Sequence of chain 1.F:
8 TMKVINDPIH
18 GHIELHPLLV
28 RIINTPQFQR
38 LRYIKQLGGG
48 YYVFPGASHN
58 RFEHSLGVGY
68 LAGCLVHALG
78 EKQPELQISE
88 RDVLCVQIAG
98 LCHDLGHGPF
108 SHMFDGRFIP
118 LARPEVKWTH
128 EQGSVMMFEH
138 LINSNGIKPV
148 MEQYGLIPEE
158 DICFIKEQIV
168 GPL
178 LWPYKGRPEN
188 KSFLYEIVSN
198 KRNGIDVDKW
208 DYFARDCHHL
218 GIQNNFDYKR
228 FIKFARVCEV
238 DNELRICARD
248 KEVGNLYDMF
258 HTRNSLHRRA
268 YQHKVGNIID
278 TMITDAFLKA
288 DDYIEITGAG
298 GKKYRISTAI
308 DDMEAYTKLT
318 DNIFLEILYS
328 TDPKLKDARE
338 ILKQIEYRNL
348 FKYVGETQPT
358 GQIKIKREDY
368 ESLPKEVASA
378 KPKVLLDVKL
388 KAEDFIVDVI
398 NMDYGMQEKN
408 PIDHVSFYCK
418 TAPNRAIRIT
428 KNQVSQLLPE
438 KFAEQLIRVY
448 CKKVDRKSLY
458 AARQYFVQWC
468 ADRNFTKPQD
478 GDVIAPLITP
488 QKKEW

Sequence of chain 1.E:
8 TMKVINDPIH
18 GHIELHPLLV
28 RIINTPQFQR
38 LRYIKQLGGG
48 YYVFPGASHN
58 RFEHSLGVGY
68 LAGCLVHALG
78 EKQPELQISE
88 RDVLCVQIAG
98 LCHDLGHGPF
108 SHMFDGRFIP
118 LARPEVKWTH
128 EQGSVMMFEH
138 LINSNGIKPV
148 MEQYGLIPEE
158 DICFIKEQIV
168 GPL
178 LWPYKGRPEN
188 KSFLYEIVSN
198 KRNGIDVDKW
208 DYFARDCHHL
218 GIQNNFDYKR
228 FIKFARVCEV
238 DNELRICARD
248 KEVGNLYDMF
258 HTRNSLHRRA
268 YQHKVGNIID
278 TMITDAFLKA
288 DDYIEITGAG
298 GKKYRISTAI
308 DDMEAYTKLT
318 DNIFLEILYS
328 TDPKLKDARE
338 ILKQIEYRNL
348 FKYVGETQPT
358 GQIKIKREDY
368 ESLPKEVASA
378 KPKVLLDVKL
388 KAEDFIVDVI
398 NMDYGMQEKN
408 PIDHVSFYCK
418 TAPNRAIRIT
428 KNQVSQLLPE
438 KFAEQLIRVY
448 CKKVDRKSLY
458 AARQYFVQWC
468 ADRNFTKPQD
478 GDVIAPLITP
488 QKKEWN

Sequence of chain 1.H:
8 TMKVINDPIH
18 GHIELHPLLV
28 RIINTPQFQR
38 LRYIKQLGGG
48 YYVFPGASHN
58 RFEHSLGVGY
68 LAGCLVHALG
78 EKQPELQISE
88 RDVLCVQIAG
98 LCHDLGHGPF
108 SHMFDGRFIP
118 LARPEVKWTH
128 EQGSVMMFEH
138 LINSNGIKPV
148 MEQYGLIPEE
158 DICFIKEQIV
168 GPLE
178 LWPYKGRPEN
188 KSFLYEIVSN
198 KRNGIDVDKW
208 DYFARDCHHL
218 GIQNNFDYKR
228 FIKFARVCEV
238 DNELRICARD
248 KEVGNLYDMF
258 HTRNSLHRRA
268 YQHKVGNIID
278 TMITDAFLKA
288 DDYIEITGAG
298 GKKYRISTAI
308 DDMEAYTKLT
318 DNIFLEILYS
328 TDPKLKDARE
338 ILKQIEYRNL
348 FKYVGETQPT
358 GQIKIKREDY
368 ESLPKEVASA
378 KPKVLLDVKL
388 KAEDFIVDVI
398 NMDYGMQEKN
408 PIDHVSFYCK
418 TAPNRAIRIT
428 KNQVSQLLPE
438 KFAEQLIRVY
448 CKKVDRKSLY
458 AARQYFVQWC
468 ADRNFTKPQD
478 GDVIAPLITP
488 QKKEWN

The protein below binds the small molecule below.
Small molecule (SMILES): O=c1[nH]c(=O)c2ncn([C@@H]3O[C@H](COP(=O)(O)OP(=O)(O)OP(=O)(O)O)[C@@H](O)[C@H]3O)c2[nH]1

Binding-site contacts:
Ligand atom N4 contacts residue ARG345 of chain 1.E at 3.4 Å (salt-bridge).
Ligand atom C10 contacts residue VAL50 of chain 1.E at 3.2 Å (hydrophobic).
Ligand atom O1 contacts residue ASN31 of chain 1.F at 3.0 Å (h-bond).
Ligand atom O4 contacts residue ARG345 of chain 1.E at 3.1 Å (salt-bridge).
Ligand atom O8 contacts residue ARG345 of chain 1.E at 3.0 Å (salt-bridge).
Ligand atom N3 contacts residue ARG39 of chain 1.F at 3.0 Å (salt-bridge).
Ligand atom O14 contacts residue MG1 of chain 1.HB at 2.6 Å.
Ligand atom C6 contacts residue XG41 of chain 1.UB at 3.4 Å.
Ligand atom O9 contacts residue XG41 of chain 1.UB at 3.0 Å (h-bond).
Ligand atom O6 contacts residue GLN36 of chain 1.F at 2.9 Å (h-bond).
Ligand atom O12 contacts residue MG1 of chain 1.HB at 2.1 Å.
Ligand atom O11 contacts residue VAL272 of chain 1.E at 3.5 Å.
Ligand atom O13 contacts residue LYS349 of chain 1.E at 3.1 Å (salt-bridge).
Ligand atom O3 contacts residue XG41 of chain 1.UB at 2.5 Å (h-bond).
Ligand atom O2 contacts residue ILE12 of chain 1.F at 3.3 Å.
Ligand atom O6 contacts residue ARG39 of chain 1.F at 3.1 Å (salt-bridge).
Ligand atom O2 contacts residue VAL11 of chain 1.F at 2.6 Å (h-bond).
Ligand atom C8 contacts residue XG41 of chain 1.UB at 3.1 Å.
Ligand atom N3 contacts residue TYR49 of chain 1.E at 3.2 Å (h-bond).
Ligand atom O12 contacts residue XG41 of chain 1.UB at 2.2 Å (h-bond).
Ligand atom O3 contacts residue MG1 of chain 1.HB at 3.2 Å.
Ligand atom O9 contacts residue LYS10 of chain 1.F at 3.0 Å.
Ligand atom N1 contacts residue ASN31 of chain 1.F at 2.8 Å (h-bond).
Ligand atom C5 contacts residue ARG345 of chain 1.E at 3.1 Å.
Ligand atom O3 contacts residue VAL11 of chain 1.F at 3.5 Å (h-bond).
Ligand atom O8 contacts residue LYS10 of chain 1.F at 3.2 Å (salt-bridge).
Ligand atom N2 contacts residue ARG345 of chain 1.E at 3.4 Å (salt-bridge).
Ligand atom O14 contacts residue LYS417 of chain 1.H at 2.7 Å (salt-bridge).
Ligand atom C1 contacts residue VAL50 of chain 1.E at 3.4 Å (hydrophobic).
Ligand atom P2 contacts residue MG1 of chain 1.HB at 3.4 Å.
Ligand atom C10 contacts residue TYR49 of chain 1.E at 3.1 Å (hydrophobic).
Ligand atom O14 contacts residue XG41 of chain 1.UB at 2.7 Å (h-bond).
Ligand atom C2 contacts residue ARG345 of chain 1.E at 3.3 Å.
Ligand atom C4 contacts residue XG41 of chain 1.UB at 3.4 Å.
Ligand atom C2 contacts residue LYS10 of chain 1.F at 3.4 Å.
Ligand atom O9 contacts residue MG1 of chain 1.HB at 2.3 Å.
Ligand atom O2 contacts residue XG41 of chain 1.UB at 3.4 Å.
Ligand atom O6 contacts residue PHE59 of chain 1.F at 3.5 Å.
Ligand atom O1 contacts residue LYS10 of chain 1.F at 2.4 Å (salt-bridge).
Ligand atom O5 contacts residue ARG345 of chain 1.E at 3.2 Å (salt-bridge).